This small molecule binds to this protein.
Small molecule (SMILES): CC(=O)N[C@@H]1[C@@H](O)[C@@H](O)[C@@H](CO)S[C@@H]1OP(=O)(O)OP(=O)(O)OC[C@H]1O[C@@H](n2ccc(=O)[nH]c2=O)[C@H](O)[C@@H]1O

Sequence of chain 1.D:
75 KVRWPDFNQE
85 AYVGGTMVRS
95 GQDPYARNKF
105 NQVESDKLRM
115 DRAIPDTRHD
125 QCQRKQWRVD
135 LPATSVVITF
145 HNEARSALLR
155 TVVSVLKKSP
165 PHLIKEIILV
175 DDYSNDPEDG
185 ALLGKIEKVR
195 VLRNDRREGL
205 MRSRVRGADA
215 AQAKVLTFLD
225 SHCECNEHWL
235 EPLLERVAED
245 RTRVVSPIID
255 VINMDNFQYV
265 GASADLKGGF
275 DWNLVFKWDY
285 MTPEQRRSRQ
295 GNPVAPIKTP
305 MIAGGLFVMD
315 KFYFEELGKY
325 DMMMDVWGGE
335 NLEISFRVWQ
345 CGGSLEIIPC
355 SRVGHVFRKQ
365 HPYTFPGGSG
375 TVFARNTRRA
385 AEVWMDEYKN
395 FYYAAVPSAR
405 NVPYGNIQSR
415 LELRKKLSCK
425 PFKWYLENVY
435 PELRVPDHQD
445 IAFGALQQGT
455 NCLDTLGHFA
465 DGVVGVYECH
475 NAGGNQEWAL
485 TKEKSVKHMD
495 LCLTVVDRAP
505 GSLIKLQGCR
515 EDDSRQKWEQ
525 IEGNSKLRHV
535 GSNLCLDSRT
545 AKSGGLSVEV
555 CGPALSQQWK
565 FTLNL

Binding-site contacts:
Ligand atom O3A contacts residue MN1 of chain 1.IA at 3.5 Å.
Ligand atom O2A contacts residue MN1 of chain 1.IA at 2.1 Å.
Ligand atom O3A contacts residue TRP331 of chain 1.D at 3.3 Å (h-bond).
Ligand atom O2A contacts residue ARG362 of chain 1.D at 3.6 Å (salt-bridge).
Ligand atom C5' contacts residue TRP331 of chain 1.D at 3.2 Å (hydrophobic).
Ligand atom O2B contacts residue HIS359 of chain 1.D at 3.1 Å (h-bond).
Ligand atom C6' contacts residue GLU334 of chain 1.D at 3.3 Å.
Ligand atom O2B contacts residue ASP224 of chain 1.D at 3.0 Å (salt-bridge).
Ligand atom O2 contacts residue PHE144 of chain 1.D at 3.5 Å (h-bond).
Ligand atom O2A contacts residue ASP224 of chain 1.D at 3.1 Å (salt-bridge).
Ligand atom O4' contacts residue GLY308 of chain 1.D at 3.5 Å.
Ligand atom O3' contacts residue ARG208 of chain 1.D at 2.7 Å (salt-bridge).
Ligand atom O1A contacts residue TYR367 of chain 1.D at 2.6 Å (h-bond).
Ligand atom N3 contacts residue ASP176 of chain 1.D at 3.0 Å (salt-bridge).
Ligand atom N2' contacts residue ASP224 of chain 1.D at 3.2 Å (salt-bridge).
Ligand atom O4 contacts residue GLY203 of chain 1.D at 3.5 Å.
Ligand atom O2B contacts residue MN1 of chain 1.IA at 2.0 Å.
Ligand atom C5 contacts residue TYR367 of chain 1.D at 3.6 Å (hydrophobic).
Ligand atom O1A contacts residue ARG362 of chain 1.D at 3.2 Å (salt-bridge).
Ligand atom O1' contacts residue TRP331 of chain 1.D at 3.3 Å (h-bond).
Ligand atom O7' contacts residue ALA307 of chain 1.D at 3.4 Å.
Ligand atom O6' contacts residue GLU334 of chain 1.D at 2.5 Å (salt-bridge).
Ligand atom O4 contacts residue ASP176 of chain 1.D at 3.4 Å (salt-bridge).
Ligand atom O2' contacts residue HIS145 of chain 1.D at 3.5 Å (h-bond).
Ligand atom O2' contacts residue SER225 of chain 1.D at 3.4 Å (h-bond).
Ligand atom O6' contacts residue GLY332 of chain 1.D at 2.9 Å (h-bond).
Ligand atom PB contacts residue MN1 of chain 1.IA at 3.3 Å.
Ligand atom O3B contacts residue THR143 of chain 1.D at 3.2 Å (h-bond).
Ligand atom O3' contacts residue ASP224 of chain 1.D at 3.1 Å (salt-bridge).
Ligand atom O4 contacts residue ARG201 of chain 1.D at 2.9 Å (salt-bridge).
Ligand atom O2A contacts residue HIS226 of chain 1.D at 2.9 Å.
Ligand atom O2 contacts residue THR143 of chain 1.D at 3.1 Å (h-bond).
Ligand atom C8' contacts residue HIS359 of chain 1.D at 3.4 Å.
Ligand atom C4' contacts residue GLU334 of chain 1.D at 3.5 Å.
Ligand atom O4' contacts residue GLU334 of chain 1.D at 2.6 Å (salt-bridge).
Ligand atom O3' contacts residue GLY309 of chain 1.D at 2.8 Å.
Ligand atom O3B contacts residue SER225 of chain 1.D at 3.0 Å (h-bond).
Ligand atom O2' contacts residue PHE144 of chain 1.D at 3.4 Å.
Ligand atom PA contacts residue MN1 of chain 1.IA at 3.4 Å.
Ligand atom O7' contacts residue GLY309 of chain 1.D at 3.1 Å (h-bond).